Sequence of chain 3.A:
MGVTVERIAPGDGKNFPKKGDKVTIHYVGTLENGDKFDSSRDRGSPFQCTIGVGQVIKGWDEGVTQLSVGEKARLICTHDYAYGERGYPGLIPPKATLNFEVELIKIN

Sequence of chain 2.B:
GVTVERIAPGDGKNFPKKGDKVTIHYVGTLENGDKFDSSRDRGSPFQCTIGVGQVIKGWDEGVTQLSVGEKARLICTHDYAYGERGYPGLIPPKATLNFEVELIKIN

Binding-site contacts:
Ligand atom O6 contacts residue ASP41 of chain 3.A at 2.9 Å (salt-bridge).
Ligand atom O3 contacts residue PHE103 of chain 3.A at 3.7 Å.
Ligand atom O10 contacts residue GLN58 of chain 3.A at 2.9 Å (h-bond).
Ligand atom C8 contacts residue TYR86 of chain 3.A at 3.2 Å (hydrophobic).
Ligand atom O2 contacts residue ILE60 of chain 3.A at 3.0 Å (h-bond).
Ligand atom O4 contacts residue PHE103 of chain 3.A at 3.8 Å.
Ligand atom C39 contacts residue PHE40 of chain 2.B at 3.7 Å (hydrophobic).
Ligand atom C36 contacts residue TYR30 of chain 3.A at 3.7 Å (hydrophobic).
Ligand atom C14 contacts residue ASP41 of chain 3.A at 3.6 Å.
Ligand atom C2 contacts residue TYR86 of chain 3.A at 3.5 Å (hydrophobic).
Ligand atom C43 contacts residue TYR91 of chain 3.A at 3.4 Å (hydrophobic).
Ligand atom C36 contacts residue ARG46 of chain 3.A at 3.7 Å.
Ligand atom C44 contacts residue ASP41 of chain 3.A at 3.7 Å.
Ligand atom C42 contacts residue GLY93 of chain 2.B at 3.5 Å.
Ligand atom C5 contacts residue TYR30 of chain 3.A at 3.8 Å (hydrophobic).
Ligand atom O2 contacts residue VAL59 of chain 3.A at 3.1 Å.
Ligand atom C15 contacts residue ASP41 of chain 3.A at 3.7 Å.
Ligand atom C1 contacts residue TYR86 of chain 3.A at 3.6 Å (hydrophobic).
Ligand atom C11 contacts residue TYR86 of chain 3.A at 3.6 Å (hydrophobic).
Ligand atom C39 contacts residue LEU94 of chain 2.B at 3.7 Å (hydrophobic).
Ligand atom O4 contacts residue PHE40 of chain 3.A at 3.6 Å.
Ligand atom C10 contacts residue ASP41 of chain 3.A at 3.4 Å.
Ligand atom C6 contacts residue TYR30 of chain 3.A at 3.7 Å (hydrophobic).
Ligand atom C4 contacts residue TRP63 of chain 3.A at 3.6 Å (hydrophobic).
Ligand atom O4 contacts residue TYR30 of chain 3.A at 3.3 Å.
Ligand atom C28 contacts residue GLN58 of chain 3.A at 3.5 Å.
Ligand atom C38 contacts residue PHE40 of chain 2.B at 3.6 Å (hydrophobic).
Ligand atom C37 contacts residue LYS39 of chain 2.B at 3.7 Å.
Ligand atom C21 contacts residue PHE40 of chain 2.B at 3.6 Å (hydrophobic).
Ligand atom C40 contacts residue PHE40 of chain 2.B at 3.2 Å (hydrophobic).
Ligand atom C42 contacts residue TYR86 of chain 3.A at 3.8 Å (hydrophobic).
Ligand atom O4 contacts residue ASP41 of chain 3.A at 3.2 Å (salt-bridge).
Ligand atom O5 contacts residue ASP41 of chain 3.A at 3.1 Å (salt-bridge).
Ligand atom C35 contacts residue TYR86 of chain 3.A at 3.4 Å (hydrophobic).
Ligand atom C45 contacts residue ALA85 of chain 3.A at 3.3 Å (hydrophobic).
Ligand atom C3 contacts residue TRP63 of chain 3.A at 3.6 Å (hydrophobic).
Ligand atom O9 contacts residue GLY93 of chain 2.B at 3.5 Å (h-bond).
Ligand atom O3 contacts residue TYR86 of chain 3.A at 2.3 Å (h-bond).
Ligand atom C41 contacts residue PHE50 of chain 3.A at 3.5 Å (hydrophobic).
Ligand atom C9 contacts residue ASP41 of chain 3.A at 3.7 Å.

A protein and the small-molecule ligand that binds it are described below.
Small molecule (SMILES): C=CC[C@@H]1/C=C(\C)C[C@H](C)C[C@H](OC)[C@H]2O[C@@](O)(C(=O)C(=O)N3CCCC[C@H]3C(=O)O[C@H](/C(C)=C/[C@@H]3CC[C@@H](O)[C@H](OC)C3)[C@H](C)[C@@H](O)CC1=O)[C@H](C)C[C@@H]2OC